Binding-site contacts:
Ligand atom C3 contacts residue CYS170 of chain 1.A at 3.9 Å (hydrophobic).
Ligand atom N1 contacts residue CYS170 of chain 1.A at 3.8 Å.
Ligand atom C2 contacts residue CYS170 of chain 1.A at 2.8 Å (hydrophobic).
Ligand atom C1 contacts residue GLN167 of chain 1.A at 3.7 Å.
Ligand atom C4 contacts residue CYS170 of chain 1.A at 2.8 Å (hydrophobic).
Ligand atom O1 contacts residue GLN167 of chain 1.A at 2.6 Å (h-bond).
Ligand atom O1 contacts residue CYS170 of chain 1.A at 3.1 Å (h-bond).
Ligand atom C1 contacts residue CYS170 of chain 1.A at 1.8 Å (hydrophobic).
Ligand atom C2 contacts residue GLN167 of chain 1.A at 3.4 Å.

Sequence of chain 1.A:
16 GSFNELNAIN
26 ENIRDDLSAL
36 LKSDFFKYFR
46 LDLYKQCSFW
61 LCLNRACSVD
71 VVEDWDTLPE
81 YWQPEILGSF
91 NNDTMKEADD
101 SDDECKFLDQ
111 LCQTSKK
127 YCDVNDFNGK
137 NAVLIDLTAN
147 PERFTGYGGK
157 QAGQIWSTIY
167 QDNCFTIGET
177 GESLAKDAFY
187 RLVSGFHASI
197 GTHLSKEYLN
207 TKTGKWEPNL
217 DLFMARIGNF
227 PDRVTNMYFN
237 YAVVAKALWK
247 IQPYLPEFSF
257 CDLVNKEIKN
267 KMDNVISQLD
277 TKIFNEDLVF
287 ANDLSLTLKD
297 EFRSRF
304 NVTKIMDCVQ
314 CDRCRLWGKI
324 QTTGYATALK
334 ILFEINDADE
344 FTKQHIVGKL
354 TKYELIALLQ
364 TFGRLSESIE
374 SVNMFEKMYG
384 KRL

This protein binds this small molecule.
Small molecule (SMILES): CCN1C(=O)CCC1=O